Sequence of chain 1.F:
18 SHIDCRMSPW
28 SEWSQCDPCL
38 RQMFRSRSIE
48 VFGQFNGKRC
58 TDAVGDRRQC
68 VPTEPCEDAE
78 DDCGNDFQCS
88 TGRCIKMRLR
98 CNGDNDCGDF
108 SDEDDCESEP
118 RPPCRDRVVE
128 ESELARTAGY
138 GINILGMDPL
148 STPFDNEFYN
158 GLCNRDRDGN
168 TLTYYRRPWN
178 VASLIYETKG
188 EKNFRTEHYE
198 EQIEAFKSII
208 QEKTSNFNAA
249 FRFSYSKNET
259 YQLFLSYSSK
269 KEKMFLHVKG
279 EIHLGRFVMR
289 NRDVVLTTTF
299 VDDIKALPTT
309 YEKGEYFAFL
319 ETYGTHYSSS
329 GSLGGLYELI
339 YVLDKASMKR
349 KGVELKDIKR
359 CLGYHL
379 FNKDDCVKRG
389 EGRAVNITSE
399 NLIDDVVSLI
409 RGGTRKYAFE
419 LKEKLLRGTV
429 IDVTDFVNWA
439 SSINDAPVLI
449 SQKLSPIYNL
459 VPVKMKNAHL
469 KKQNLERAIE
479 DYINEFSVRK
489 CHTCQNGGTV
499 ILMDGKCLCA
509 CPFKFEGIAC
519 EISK

The protein below binds the small molecule below.
Small molecule (SMILES): OC[C@H]1O[C@@H](O)[C@@H](O)[C@@H](O)[C@@H]1O

Binding-site contacts:
Ligand atom O5 contacts residue TRP27 of chain 1.F at 2.5 Å.
Ligand atom C6 contacts residue ARG42 of chain 1.F at 3.7 Å.
Ligand atom C2 contacts residue TRP27 of chain 1.F at 2.5 Å (hydrophobic).
Ligand atom C1 contacts residue TRP27 of chain 1.F at 1.5 Å (hydrophobic).
Ligand atom C3 contacts residue TRP27 of chain 1.F at 3.9 Å (hydrophobic).
Ligand atom C5 contacts residue TRP27 of chain 1.F at 3.8 Å (hydrophobic).
Ligand atom C1 contacts residue ARG42 of chain 1.F at 3.9 Å.
Ligand atom O2 contacts residue TRP27 of chain 1.F at 3.0 Å.
Ligand atom O2 contacts residue PRO26 of chain 1.F at 3.7 Å.
Ligand atom O5 contacts residue ARG42 of chain 1.F at 3.2 Å (salt-bridge).
Ligand atom C5 contacts residue ARG42 of chain 1.F at 3.8 Å.
Ligand atom C4 contacts residue TRP27 of chain 1.F at 4.4 Å (hydrophobic).